Binding-site contacts:
Ligand atom C1 contacts residue ASN12 of chain 38.D at 2.2 Å.
Ligand atom C7 contacts residue ASN12 of chain 38.D at 3.9 Å.
Ligand atom C5 contacts residue ASN12 of chain 38.D at 4.1 Å.
Ligand atom C2 contacts residue ASN12 of chain 38.D at 3.3 Å.
Ligand atom O7 contacts residue ASN12 of chain 38.D at 3.6 Å.
Ligand atom N2 contacts residue ASN12 of chain 38.D at 3.8 Å.
Ligand atom O5 contacts residue ASN12 of chain 38.D at 2.7 Å (h-bond).

Sequence of chain 38.D:
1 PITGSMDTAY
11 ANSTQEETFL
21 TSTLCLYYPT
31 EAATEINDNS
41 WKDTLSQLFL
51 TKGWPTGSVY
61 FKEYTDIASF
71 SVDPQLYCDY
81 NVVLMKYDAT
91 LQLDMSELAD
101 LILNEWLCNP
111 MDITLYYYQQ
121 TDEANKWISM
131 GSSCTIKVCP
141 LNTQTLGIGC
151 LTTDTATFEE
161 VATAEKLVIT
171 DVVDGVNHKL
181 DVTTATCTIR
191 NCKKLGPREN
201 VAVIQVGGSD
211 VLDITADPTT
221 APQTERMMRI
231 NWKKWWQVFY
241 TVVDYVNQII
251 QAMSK

The small molecule below binds the protein below.
Small molecule (SMILES): CC(=O)N[C@H]1[C@H](O[C@H]2[C@H](O)[C@@H](NC(C)=O)CO[C@@H]2CO)O[C@H](CO)[C@@H](O)[C@@H]1O